The protein below binds the small molecule below.
Small molecule (SMILES): CC(=O)N[C@H]1[C@H](O[C@H]2[C@H](O)[C@@H](NC(C)=O)CO[C@@H]2CO)O[C@H](CO)[C@@H](O)[C@@H]1O

Binding-site contacts:
Ligand atom C2 contacts residue ASN12 of chain 44.G at 3.3 Å.
Ligand atom C5 contacts residue ASN12 of chain 44.G at 4.1 Å.
Ligand atom O7 contacts residue ASN12 of chain 44.G at 3.6 Å.
Ligand atom C7 contacts residue ASN12 of chain 44.G at 3.9 Å.
Ligand atom N2 contacts residue ASN12 of chain 44.G at 3.8 Å.
Ligand atom C1 contacts residue ASN12 of chain 44.G at 2.2 Å.
Ligand atom O5 contacts residue ASN12 of chain 44.G at 2.7 Å (h-bond).

Sequence of chain 44.G:
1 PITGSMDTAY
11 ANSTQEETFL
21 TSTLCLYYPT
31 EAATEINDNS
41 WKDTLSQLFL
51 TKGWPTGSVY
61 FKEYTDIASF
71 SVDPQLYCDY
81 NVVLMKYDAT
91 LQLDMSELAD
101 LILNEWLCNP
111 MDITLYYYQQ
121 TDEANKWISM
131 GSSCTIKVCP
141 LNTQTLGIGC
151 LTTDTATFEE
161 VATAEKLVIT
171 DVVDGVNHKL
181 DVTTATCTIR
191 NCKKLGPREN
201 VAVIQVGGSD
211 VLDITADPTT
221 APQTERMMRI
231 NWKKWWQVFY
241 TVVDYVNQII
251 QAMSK